Sequence of chain 1.A:
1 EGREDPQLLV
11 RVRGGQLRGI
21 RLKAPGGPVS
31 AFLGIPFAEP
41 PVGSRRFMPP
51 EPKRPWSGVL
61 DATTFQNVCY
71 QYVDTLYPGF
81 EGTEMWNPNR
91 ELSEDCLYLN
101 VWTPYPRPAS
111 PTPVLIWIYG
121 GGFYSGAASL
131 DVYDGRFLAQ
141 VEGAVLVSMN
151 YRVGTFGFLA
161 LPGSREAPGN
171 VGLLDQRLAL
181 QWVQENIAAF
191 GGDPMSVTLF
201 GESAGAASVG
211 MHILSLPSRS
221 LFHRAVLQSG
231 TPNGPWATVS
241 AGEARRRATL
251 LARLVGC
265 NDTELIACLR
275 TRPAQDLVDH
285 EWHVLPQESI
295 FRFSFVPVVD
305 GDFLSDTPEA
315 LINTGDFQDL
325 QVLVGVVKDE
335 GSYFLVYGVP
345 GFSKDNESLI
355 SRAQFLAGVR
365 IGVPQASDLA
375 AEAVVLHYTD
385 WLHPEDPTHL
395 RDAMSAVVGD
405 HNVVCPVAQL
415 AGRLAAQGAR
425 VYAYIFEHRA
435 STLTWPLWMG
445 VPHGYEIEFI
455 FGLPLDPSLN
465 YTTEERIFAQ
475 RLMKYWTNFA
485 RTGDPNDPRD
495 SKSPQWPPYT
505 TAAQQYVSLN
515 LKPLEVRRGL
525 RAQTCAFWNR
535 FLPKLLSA

A protein and the small-molecule ligand that binds it are described below.
Small molecule (SMILES): O=C(COc1ccc(-c2ccccc2)cc1)NCCCN1CCCCC1

Binding-site contacts:
Ligand atom C13 contacts residue TYR341 of chain 1.A at 4.4 Å (hydrophobic).
Ligand atom N03 contacts residue TYR341 of chain 1.A at 4.1 Å.
Ligand atom C10 contacts residue TRP86 of chain 1.A at 3.9 Å (hydrophobic).
Ligand atom C17 contacts residue TYR72 of chain 1.A at 3.2 Å (hydrophobic).
Ligand atom C16 contacts residue TRP286 of chain 1.A at 4.0 Å (hydrophobic).
Ligand atom N07 contacts residue TYR337 of chain 1.A at 3.5 Å.
Ligand atom O01 contacts residue PHE338 of chain 1.A at 3.9 Å.
Ligand atom O14 contacts residue TRP286 of chain 1.A at 3.8 Å.
Ligand atom C05 contacts residue TYR341 of chain 1.A at 4.4 Å (hydrophobic).
Ligand atom C09 contacts residue HIS447 of chain 1.A at 3.8 Å.
Ligand atom C12 contacts residue TYR124 of chain 1.A at 3.9 Å (hydrophobic).
Ligand atom C11 contacts residue TRP86 of chain 1.A at 3.9 Å (hydrophobic).
Ligand atom O01 contacts residue ILE294 of chain 1.A at 4.3 Å.
Ligand atom C06 contacts residue TYR337 of chain 1.A at 3.9 Å (hydrophobic).
Ligand atom C05 contacts residue TYR337 of chain 1.A at 4.0 Å (hydrophobic).
Ligand atom C19 contacts residue TRP286 of chain 1.A at 4.3 Å (hydrophobic).
Ligand atom C02 contacts residue TRP286 of chain 1.A at 4.2 Å (hydrophobic).
Ligand atom C05 contacts residue PHE338 of chain 1.A at 4.1 Å (hydrophobic).
Ligand atom C17 contacts residue TRP286 of chain 1.A at 4.2 Å (hydrophobic).
Ligand atom C16 contacts residue TYR72 of chain 1.A at 3.5 Å (hydrophobic).
Ligand atom C02 contacts residue TYR341 of chain 1.A at 4.2 Å (hydrophobic).
Ligand atom C09 contacts residue TYR337 of chain 1.A at 3.6 Å (hydrophobic).
Ligand atom C18 contacts residue TRP286 of chain 1.A at 4.1 Å (hydrophobic).
Ligand atom C04 contacts residue PHE338 of chain 1.A at 3.5 Å (hydrophobic).
Ligand atom N03 contacts residue TYR124 of chain 1.A at 3.5 Å (h-bond).
Ligand atom C06 contacts residue TYR124 of chain 1.A at 4.2 Å (hydrophobic).
Ligand atom C18 contacts residue TYR72 of chain 1.A at 4.4 Å (hydrophobic).
Ligand atom C13 contacts residue TRP286 of chain 1.A at 3.5 Å (hydrophobic).
Ligand atom C09 contacts residue TRP86 of chain 1.A at 4.1 Å (hydrophobic).
Ligand atom C15 contacts residue TRP286 of chain 1.A at 4.0 Å (hydrophobic).
Ligand atom C06 contacts residue PHE338 of chain 1.A at 3.5 Å (hydrophobic).
Ligand atom C08 contacts residue HIS447 of chain 1.A at 4.1 Å.
Ligand atom O14 contacts residue TYR341 of chain 1.A at 4.0 Å.
Ligand atom C26 contacts residue TRP286 of chain 1.A at 3.9 Å (hydrophobic).
Ligand atom C25 contacts residue TRP286 of chain 1.A at 4.2 Å (hydrophobic).
Ligand atom O01 contacts residue PHE295 of chain 1.A at 3.5 Å (h-bond).
Ligand atom C05 contacts residue TYR124 of chain 1.A at 3.5 Å (hydrophobic).
Ligand atom O01 contacts residue PHE297 of chain 1.A at 4.3 Å.
Ligand atom C04 contacts residue TYR124 of chain 1.A at 3.6 Å (hydrophobic).
Ligand atom C08 contacts residue TYR337 of chain 1.A at 3.5 Å (hydrophobic).